Sequence of chain 1.B:
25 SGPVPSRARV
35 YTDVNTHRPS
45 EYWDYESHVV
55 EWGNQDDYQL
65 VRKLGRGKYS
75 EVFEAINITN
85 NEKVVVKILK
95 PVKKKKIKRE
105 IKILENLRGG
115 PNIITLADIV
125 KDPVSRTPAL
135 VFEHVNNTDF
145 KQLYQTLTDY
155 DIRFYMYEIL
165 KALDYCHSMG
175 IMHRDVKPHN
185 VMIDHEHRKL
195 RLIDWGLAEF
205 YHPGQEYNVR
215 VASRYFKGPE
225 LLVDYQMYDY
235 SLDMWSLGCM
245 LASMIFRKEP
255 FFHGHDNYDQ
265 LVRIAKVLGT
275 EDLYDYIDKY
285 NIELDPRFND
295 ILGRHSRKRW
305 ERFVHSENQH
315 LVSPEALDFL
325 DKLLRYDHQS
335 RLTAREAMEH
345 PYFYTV

This protein binds this small molecule.
Small molecule (SMILES): Oc1cccc2ccccc12

Binding-site contacts:
Ligand atom C1 contacts residue GLU137 of chain 1.B at 4.2 Å.
Ligand atom C2 contacts residue ILE197 of chain 1.B at 4.2 Å (hydrophobic).
Ligand atom C4A contacts residue MET186 of chain 1.B at 4.4 Å (hydrophobic).
Ligand atom C7 contacts residue VAL139 of chain 1.B at 4.0 Å (hydrophobic).
Ligand atom C7 contacts residue ASN141 of chain 1.B at 4.4 Å.
Ligand atom C7 contacts residue LEU68 of chain 1.B at 4.3 Å (hydrophobic).
Ligand atom C5 contacts residue ILE197 of chain 1.B at 4.2 Å (hydrophobic).
Ligand atom C3 contacts residue PHE136 of chain 1.B at 4.4 Å (hydrophobic).
Ligand atom C2 contacts residue ILE118 of chain 1.B at 3.8 Å (hydrophobic).
Ligand atom O1 contacts residue GLU137 of chain 1.B at 3.1 Å (salt-bridge).
Ligand atom C4A contacts residue VAL76 of chain 1.B at 4.3 Å (hydrophobic).
Ligand atom C3 contacts residue ILE197 of chain 1.B at 3.9 Å (hydrophobic).
Ligand atom C6 contacts residue LEU68 of chain 1.B at 4.3 Å (hydrophobic).
Ligand atom C2 contacts residue PHE136 of chain 1.B at 4.1 Å (hydrophobic).
Ligand atom C4 contacts residue ILE197 of chain 1.B at 3.4 Å (hydrophobic).
Ligand atom C5 contacts residue MET186 of chain 1.B at 4.0 Å (hydrophobic).
Ligand atom C8A contacts residue MET186 of chain 1.B at 4.2 Å (hydrophobic).
Ligand atom C8 contacts residue VAL139 of chain 1.B at 3.7 Å (hydrophobic).
Ligand atom C8A contacts residue VAL89 of chain 1.B at 3.9 Å (hydrophobic).
Ligand atom C4 contacts residue VAL89 of chain 1.B at 4.0 Å (hydrophobic).
Ligand atom C2 contacts residue GLU137 of chain 1.B at 4.5 Å.
Ligand atom C7 contacts residue MET186 of chain 1.B at 3.6 Å (hydrophobic).
Ligand atom C1 contacts residue VAL89 of chain 1.B at 3.7 Å (hydrophobic).
Ligand atom C2 contacts residue VAL89 of chain 1.B at 3.6 Å (hydrophobic).
Ligand atom C6 contacts residue MET186 of chain 1.B at 3.6 Å (hydrophobic).
Ligand atom O1 contacts residue VAL139 of chain 1.B at 3.5 Å (h-bond).
Ligand atom C5 contacts residue VAL76 of chain 1.B at 4.2 Å (hydrophobic).
Ligand atom C3 contacts residue VAL89 of chain 1.B at 3.8 Å (hydrophobic).
Ligand atom C4A contacts residue ILE197 of chain 1.B at 3.8 Å (hydrophobic).
Ligand atom C8 contacts residue MET186 of chain 1.B at 4.0 Å (hydrophobic).
Ligand atom O1 contacts residue VAL89 of chain 1.B at 3.5 Å.
Ligand atom C1 contacts residue ILE118 of chain 1.B at 4.0 Å (hydrophobic).
Ligand atom C8 contacts residue VAL89 of chain 1.B at 3.9 Å (hydrophobic).
Ligand atom O1 contacts residue HIS138 of chain 1.B at 4.2 Å.
Ligand atom O1 contacts residue ILE118 of chain 1.B at 3.7 Å.
Ligand atom C4A contacts residue VAL89 of chain 1.B at 4.1 Å (hydrophobic).
Ligand atom C4 contacts residue VAL76 of chain 1.B at 4.1 Å (hydrophobic).